A small-molecule ligand and the protein it binds are described below.
Small molecule (SMILES): CC(=O)N[C@@H]1[C@@H](O)[C@H](O)[C@@H](CO)O[C@H]1O

Sequence of chain 1.L:
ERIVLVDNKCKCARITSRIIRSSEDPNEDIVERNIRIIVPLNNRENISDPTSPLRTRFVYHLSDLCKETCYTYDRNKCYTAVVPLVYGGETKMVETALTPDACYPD

Sequence of chain 1.K:
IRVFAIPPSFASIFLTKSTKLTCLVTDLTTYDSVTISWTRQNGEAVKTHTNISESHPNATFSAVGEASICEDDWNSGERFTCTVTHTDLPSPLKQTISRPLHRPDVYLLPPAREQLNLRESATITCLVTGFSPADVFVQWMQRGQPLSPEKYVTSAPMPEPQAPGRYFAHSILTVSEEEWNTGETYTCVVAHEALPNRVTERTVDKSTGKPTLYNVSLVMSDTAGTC

Binding-site contacts:
Ligand atom C6 contacts residue GLU34 of chain 1.L at 4.3 Å.
Ligand atom O6 contacts residue ARG20 of chain 1.L at 3.3 Å (salt-bridge).
Ligand atom C8 contacts residue ASN370 of chain 1.K at 3.7 Å.
Ligand atom C8 contacts residue ASN36 of chain 1.L at 3.8 Å.
Ligand atom O6 contacts residue GLU34 of chain 1.L at 3.6 Å.
Ligand atom N2 contacts residue ARG4 of chain 1.L at 4.4 Å.
Ligand atom C3 contacts residue ARG4 of chain 1.L at 3.7 Å.
Ligand atom C1 contacts residue ASN370 of chain 1.K at 1.4 Å.
Ligand atom C1 contacts residue GLU34 of chain 1.L at 4.2 Å.
Ligand atom C3 contacts residue ASN370 of chain 1.K at 3.8 Å.
Ligand atom O4 contacts residue ARG20 of chain 1.L at 3.0 Å (salt-bridge).
Ligand atom C8 contacts residue SER372 of chain 1.K at 4.1 Å.
Ligand atom C7 contacts residue ASN36 of chain 1.L at 4.2 Å.
Ligand atom C3 contacts residue ARG20 of chain 1.L at 4.0 Å.
Ligand atom C8 contacts residue ILE37 of chain 1.L at 3.4 Å (hydrophobic).
Ligand atom C6 contacts residue ARG20 of chain 1.L at 3.4 Å.
Ligand atom O5 contacts residue ASN36 of chain 1.L at 4.4 Å.
Ligand atom C7 contacts residue ARG4 of chain 1.L at 4.5 Å.
Ligand atom C7 contacts residue ASN370 of chain 1.K at 3.6 Å.
Ligand atom C1 contacts residue ASN36 of chain 1.L at 3.3 Å.
Ligand atom N2 contacts residue ASN370 of chain 1.K at 2.8 Å (h-bond).
Ligand atom O5 contacts residue GLU34 of chain 1.L at 4.0 Å.
Ligand atom O4 contacts residue GLU34 of chain 1.L at 4.5 Å.
Ligand atom O7 contacts residue ASN370 of chain 1.K at 4.3 Å.
Ligand atom C4 contacts residue ARG20 of chain 1.L at 3.8 Å.
Ligand atom O5 contacts residue ASN370 of chain 1.K at 2.4 Å (h-bond).
Ligand atom C4 contacts residue ASN370 of chain 1.K at 4.2 Å.
Ligand atom C5 contacts residue ARG20 of chain 1.L at 3.5 Å.
Ligand atom C2 contacts residue ASN370 of chain 1.K at 2.5 Å.
Ligand atom O3 contacts residue ARG4 of chain 1.L at 3.0 Å (salt-bridge).
Ligand atom N2 contacts residue ASN36 of chain 1.L at 3.5 Å (h-bond).
Ligand atom C2 contacts residue ASN36 of chain 1.L at 3.8 Å.
Ligand atom C3 contacts residue ASN36 of chain 1.L at 4.3 Å.
Ligand atom C5 contacts residue ASN370 of chain 1.K at 3.7 Å.
Ligand atom C5 contacts residue GLU34 of chain 1.L at 3.7 Å.